Sequence of chain 2.A:
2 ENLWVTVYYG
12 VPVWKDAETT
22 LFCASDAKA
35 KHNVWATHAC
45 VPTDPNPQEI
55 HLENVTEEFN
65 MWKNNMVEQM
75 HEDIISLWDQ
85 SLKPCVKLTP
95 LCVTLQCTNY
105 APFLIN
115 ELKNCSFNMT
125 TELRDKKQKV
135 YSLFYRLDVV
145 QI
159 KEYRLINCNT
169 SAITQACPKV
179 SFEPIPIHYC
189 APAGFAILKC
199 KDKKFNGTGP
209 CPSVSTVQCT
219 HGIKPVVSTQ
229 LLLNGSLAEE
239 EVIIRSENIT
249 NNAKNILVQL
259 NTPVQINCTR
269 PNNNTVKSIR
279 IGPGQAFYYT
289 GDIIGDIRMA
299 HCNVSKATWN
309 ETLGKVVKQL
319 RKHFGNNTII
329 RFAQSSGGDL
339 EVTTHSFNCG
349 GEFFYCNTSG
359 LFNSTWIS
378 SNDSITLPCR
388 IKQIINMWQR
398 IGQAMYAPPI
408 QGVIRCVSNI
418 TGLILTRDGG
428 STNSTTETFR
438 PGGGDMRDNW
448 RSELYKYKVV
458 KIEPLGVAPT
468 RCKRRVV

Binding-site contacts:
Ligand atom C4 contacts residue ASN246 of chain 2.A at 4.3 Å.
Ligand atom N2 contacts residue ASN249 of chain 2.A at 4.4 Å.
Ligand atom C7 contacts residue ASN246 of chain 2.A at 3.6 Å.
Ligand atom O5 contacts residue ASN246 of chain 2.A at 2.4 Å (h-bond).
Ligand atom O6 contacts residue THR248 of chain 2.A at 4.4 Å.
Ligand atom O7 contacts residue ASN249 of chain 2.A at 3.2 Å (h-bond).
Ligand atom C1 contacts residue ASN246 of chain 2.A at 1.4 Å.
Ligand atom C6 contacts residue THR248 of chain 2.A at 3.7 Å.
Ligand atom C5 contacts residue THR248 of chain 2.A at 4.2 Å.
Ligand atom C3 contacts residue ASN246 of chain 2.A at 3.8 Å.
Ligand atom C5 contacts residue ASN246 of chain 2.A at 3.7 Å.
Ligand atom O7 contacts residue ASN246 of chain 2.A at 4.0 Å.
Ligand atom C8 contacts residue ASN249 of chain 2.A at 4.0 Å.
Ligand atom C7 contacts residue ASN249 of chain 2.A at 3.6 Å.
Ligand atom N2 contacts residue ASN246 of chain 2.A at 2.9 Å (h-bond).
Ligand atom O5 contacts residue THR248 of chain 2.A at 3.5 Å (h-bond).
Ligand atom C2 contacts residue ASN246 of chain 2.A at 2.5 Å.
Ligand atom C6 contacts residue ASN246 of chain 2.A at 4.5 Å.
Ligand atom C1 contacts residue ASN249 of chain 2.A at 4.5 Å.

A protein and the small-molecule ligand that binds it are described below.
Small molecule (SMILES): CC(=O)N[C@@H]1[C@@H](O)[C@H](O)[C@@H](CO)O[C@H]1O